A small-molecule ligand and the protein it binds are described below.
Small molecule (SMILES): CSCC[C@H](NC(=O)[C@@H]1CCCN1C(=O)[C@H](CC(C)C)NC(=O)[C@H](CC(C)C)NC(=O)[C@H](CCCCN)NC(=O)[C@H](C)NC(=O)[C@H](CCCCN)NC(=O)[C@@H](N)CCCN=C(N)N)C(=O)N[C@@H](CCC(=O)O)C(=O)N[C@@H](CCC(=O)O)C(=O)N[C@@H](C)C(=O)N[C@@H](CC(C)C)C(=O)N[C@@H](CC(C)C)C(=O)N1CCC[C@H]1C=O

Binding-site contacts:
Ligand atom CB contacts residue TYR162 of chain 4.A at 3.5 Å (hydrophobic).
Ligand atom CA contacts residue SER163 of chain 4.A at 3.7 Å.
Ligand atom O contacts residue VAL127 of chain 4.A at 3.5 Å.
Ligand atom N contacts residue VAL125 of chain 4.A at 3.5 Å (h-bond).
Ligand atom CA contacts residue LEU161 of chain 4.A at 3.5 Å (hydrophobic).
Ligand atom CB contacts residue GLY105 of chain 4.A at 3.1 Å.
Ligand atom O contacts residue GLN203 of chain 4.A at 3.5 Å (h-bond).
Ligand atom O contacts residue PHE126 of chain 4.A at 3.4 Å.
Ligand atom C contacts residue ILE130 of chain 4.A at 3.9 Å (hydrophobic).
Ligand atom CB contacts residue ILE130 of chain 4.A at 3.6 Å (hydrophobic).
Ligand atom O contacts residue VAL127 of chain 4.A at 2.5 Å (h-bond).
Ligand atom CB contacts residue ILE104 of chain 4.A at 3.6 Å (hydrophobic).
Ligand atom CA contacts residue GLY105 of chain 4.A at 3.9 Å.
Ligand atom O contacts residue ILE130 of chain 4.A at 3.7 Å.
Ligand atom CD2 contacts residue LEU161 of chain 4.A at 3.6 Å (hydrophobic).
Ligand atom CD1 contacts residue TYR162 of chain 4.A at 3.5 Å (hydrophobic).
Ligand atom N contacts residue SER163 of chain 4.A at 3.9 Å.
Ligand atom CD contacts residue ARG165 of chain 4.A at 3.8 Å.
Ligand atom C contacts residue LEU161 of chain 4.A at 3.8 Å (hydrophobic).
Ligand atom C contacts residue GLY105 of chain 4.A at 3.8 Å.
Ligand atom O contacts residue GLY105 of chain 4.A at 3.7 Å.
Ligand atom N contacts residue LEU161 of chain 4.A at 3.2 Å (h-bond).
Ligand atom N contacts residue GLY105 of chain 4.A at 2.8 Å (h-bond).
Ligand atom CA contacts residue GLY105 of chain 4.A at 3.6 Å.
Ligand atom C contacts residue VAL127 of chain 4.A at 3.7 Å (hydrophobic).
Ligand atom O contacts residue LEU161 of chain 4.A at 3.4 Å (h-bond).
Ligand atom CA contacts residue ILE130 of chain 4.A at 3.5 Å (hydrophobic).
Ligand atom CD contacts residue GLN203 of chain 4.A at 3.5 Å.
Ligand atom CB contacts residue VAL125 of chain 4.A at 3.3 Å (hydrophobic).
Ligand atom O contacts residue SER163 of chain 4.A at 3.1 Å (h-bond).
Ligand atom CD1 contacts residue GLY124 of chain 4.A at 3.9 Å.
Ligand atom CA contacts residue VAL125 of chain 4.A at 3.4 Å (hydrophobic).
Ligand atom OE1 contacts residue ARG165 of chain 4.A at 2.9 Å (salt-bridge).
Ligand atom O contacts residue TYR162 of chain 4.A at 3.6 Å.
Ligand atom CD1 contacts residue GLN203 of chain 4.A at 3.5 Å.
Ligand atom CG contacts residue TYR162 of chain 4.A at 3.9 Å (hydrophobic).
Ligand atom CD2 contacts residue PHE126 of chain 4.A at 3.4 Å (hydrophobic).
Ligand atom SD contacts residue ARG165 of chain 4.A at 3.5 Å.
Ligand atom CE contacts residue ARG165 of chain 4.A at 3.8 Å.
Ligand atom CA contacts residue PHE126 of chain 4.A at 3.9 Å (hydrophobic).

Sequence of chain 4.A:
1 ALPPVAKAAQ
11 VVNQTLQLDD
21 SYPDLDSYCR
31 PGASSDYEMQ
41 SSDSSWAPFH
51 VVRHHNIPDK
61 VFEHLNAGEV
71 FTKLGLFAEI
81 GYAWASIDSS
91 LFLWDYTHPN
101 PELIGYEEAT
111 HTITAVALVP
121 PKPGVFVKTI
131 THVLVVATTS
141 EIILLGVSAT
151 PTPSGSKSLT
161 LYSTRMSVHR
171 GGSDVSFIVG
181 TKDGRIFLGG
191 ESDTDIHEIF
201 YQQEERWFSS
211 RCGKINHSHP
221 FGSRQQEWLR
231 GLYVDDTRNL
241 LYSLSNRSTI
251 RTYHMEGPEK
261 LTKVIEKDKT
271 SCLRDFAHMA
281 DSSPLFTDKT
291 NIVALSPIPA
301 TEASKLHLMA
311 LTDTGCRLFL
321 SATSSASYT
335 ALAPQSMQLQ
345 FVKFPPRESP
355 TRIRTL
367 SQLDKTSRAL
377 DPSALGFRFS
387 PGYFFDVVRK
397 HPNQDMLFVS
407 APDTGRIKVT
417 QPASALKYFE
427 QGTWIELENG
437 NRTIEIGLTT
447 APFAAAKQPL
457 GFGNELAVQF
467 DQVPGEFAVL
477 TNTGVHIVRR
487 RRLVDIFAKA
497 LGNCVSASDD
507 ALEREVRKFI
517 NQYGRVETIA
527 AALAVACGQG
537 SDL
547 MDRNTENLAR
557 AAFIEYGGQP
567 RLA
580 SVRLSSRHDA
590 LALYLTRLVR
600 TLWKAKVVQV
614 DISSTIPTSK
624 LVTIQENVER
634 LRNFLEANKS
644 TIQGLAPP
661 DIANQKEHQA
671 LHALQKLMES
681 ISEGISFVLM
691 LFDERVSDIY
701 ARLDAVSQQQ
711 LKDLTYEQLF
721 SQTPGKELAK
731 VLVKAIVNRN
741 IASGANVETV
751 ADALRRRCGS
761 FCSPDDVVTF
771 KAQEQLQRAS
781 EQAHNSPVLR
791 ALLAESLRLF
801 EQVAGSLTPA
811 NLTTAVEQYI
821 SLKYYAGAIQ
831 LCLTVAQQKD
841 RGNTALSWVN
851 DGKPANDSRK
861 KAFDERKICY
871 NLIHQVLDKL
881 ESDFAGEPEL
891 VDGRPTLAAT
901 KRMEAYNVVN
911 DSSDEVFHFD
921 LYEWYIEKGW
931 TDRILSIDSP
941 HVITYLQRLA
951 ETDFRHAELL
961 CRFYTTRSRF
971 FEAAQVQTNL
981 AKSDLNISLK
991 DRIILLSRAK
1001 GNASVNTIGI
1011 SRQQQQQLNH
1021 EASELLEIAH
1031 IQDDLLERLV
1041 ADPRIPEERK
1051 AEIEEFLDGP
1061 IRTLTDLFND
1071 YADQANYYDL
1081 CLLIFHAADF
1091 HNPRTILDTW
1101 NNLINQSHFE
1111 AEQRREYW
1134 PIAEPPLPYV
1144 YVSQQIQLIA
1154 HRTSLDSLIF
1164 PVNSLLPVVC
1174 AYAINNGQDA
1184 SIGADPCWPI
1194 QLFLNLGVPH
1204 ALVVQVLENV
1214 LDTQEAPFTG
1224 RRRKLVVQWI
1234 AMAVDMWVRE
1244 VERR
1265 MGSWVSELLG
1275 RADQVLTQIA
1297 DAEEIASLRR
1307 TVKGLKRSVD